A protein and the small-molecule ligand that binds it are described below.
Small molecule (SMILES): CC(=O)N[C@H]1[C@H](O[C@H]2[C@H](O)[C@@H](NC(C)=O)CO[C@@H]2CO)O[C@H](CO)[C@@H](O)[C@@H]1O

Binding-site contacts:
Ligand atom O5 contacts residue GLN1049 of chain 1.A at 4.4 Å.
Ligand atom O5 contacts residue GLN904 of chain 1.A at 4.2 Å.
Ligand atom O7 contacts residue LEU900 of chain 1.A at 3.3 Å.
Ligand atom C3 contacts residue ASN695 of chain 1.A at 3.8 Å.
Ligand atom C5 contacts residue ASN695 of chain 1.A at 3.7 Å.
Ligand atom C3 contacts residue LEU900 of chain 1.A at 4.3 Å (hydrophobic).
Ligand atom O7 contacts residue ASN903 of chain 1.A at 4.3 Å.
Ligand atom C8 contacts residue GLN904 of chain 1.A at 4.3 Å.
Ligand atom O6 contacts residue THR697 of chain 1.A at 3.9 Å.
Ligand atom C5 contacts residue LEU900 of chain 1.A at 4.0 Å (hydrophobic).
Ligand atom C5 contacts residue GLN904 of chain 1.A at 3.6 Å.
Ligand atom C6 contacts residue GLN904 of chain 1.A at 3.7 Å.
Ligand atom C4 contacts residue LEU900 of chain 1.A at 4.2 Å (hydrophobic).
Ligand atom C8 contacts residue LEU900 of chain 1.A at 4.4 Å (hydrophobic).
Ligand atom O4 contacts residue LEU900 of chain 1.A at 3.5 Å.
Ligand atom C8 contacts residue ASN903 of chain 1.A at 4.1 Å.
Ligand atom O5 contacts residue ASN695 of chain 1.A at 2.4 Å (h-bond).
Ligand atom C4 contacts residue ASN695 of chain 1.A at 4.2 Å.
Ligand atom C1 contacts residue GLN1049 of chain 1.A at 4.2 Å.
Ligand atom O6 contacts residue GLN904 of chain 1.A at 3.8 Å.
Ligand atom N2 contacts residue ASN695 of chain 1.A at 2.9 Å (h-bond).
Ligand atom O7 contacts residue ASN695 of chain 1.A at 3.5 Å (h-bond).
Ligand atom C7 contacts residue LEU900 of chain 1.A at 3.9 Å (hydrophobic).
Ligand atom C2 contacts residue ASN695 of chain 1.A at 2.5 Å.
Ligand atom C1 contacts residue ASN695 of chain 1.A at 1.4 Å.
Ligand atom C7 contacts residue ASN695 of chain 1.A at 3.5 Å.

Sequence of chain 1.A:
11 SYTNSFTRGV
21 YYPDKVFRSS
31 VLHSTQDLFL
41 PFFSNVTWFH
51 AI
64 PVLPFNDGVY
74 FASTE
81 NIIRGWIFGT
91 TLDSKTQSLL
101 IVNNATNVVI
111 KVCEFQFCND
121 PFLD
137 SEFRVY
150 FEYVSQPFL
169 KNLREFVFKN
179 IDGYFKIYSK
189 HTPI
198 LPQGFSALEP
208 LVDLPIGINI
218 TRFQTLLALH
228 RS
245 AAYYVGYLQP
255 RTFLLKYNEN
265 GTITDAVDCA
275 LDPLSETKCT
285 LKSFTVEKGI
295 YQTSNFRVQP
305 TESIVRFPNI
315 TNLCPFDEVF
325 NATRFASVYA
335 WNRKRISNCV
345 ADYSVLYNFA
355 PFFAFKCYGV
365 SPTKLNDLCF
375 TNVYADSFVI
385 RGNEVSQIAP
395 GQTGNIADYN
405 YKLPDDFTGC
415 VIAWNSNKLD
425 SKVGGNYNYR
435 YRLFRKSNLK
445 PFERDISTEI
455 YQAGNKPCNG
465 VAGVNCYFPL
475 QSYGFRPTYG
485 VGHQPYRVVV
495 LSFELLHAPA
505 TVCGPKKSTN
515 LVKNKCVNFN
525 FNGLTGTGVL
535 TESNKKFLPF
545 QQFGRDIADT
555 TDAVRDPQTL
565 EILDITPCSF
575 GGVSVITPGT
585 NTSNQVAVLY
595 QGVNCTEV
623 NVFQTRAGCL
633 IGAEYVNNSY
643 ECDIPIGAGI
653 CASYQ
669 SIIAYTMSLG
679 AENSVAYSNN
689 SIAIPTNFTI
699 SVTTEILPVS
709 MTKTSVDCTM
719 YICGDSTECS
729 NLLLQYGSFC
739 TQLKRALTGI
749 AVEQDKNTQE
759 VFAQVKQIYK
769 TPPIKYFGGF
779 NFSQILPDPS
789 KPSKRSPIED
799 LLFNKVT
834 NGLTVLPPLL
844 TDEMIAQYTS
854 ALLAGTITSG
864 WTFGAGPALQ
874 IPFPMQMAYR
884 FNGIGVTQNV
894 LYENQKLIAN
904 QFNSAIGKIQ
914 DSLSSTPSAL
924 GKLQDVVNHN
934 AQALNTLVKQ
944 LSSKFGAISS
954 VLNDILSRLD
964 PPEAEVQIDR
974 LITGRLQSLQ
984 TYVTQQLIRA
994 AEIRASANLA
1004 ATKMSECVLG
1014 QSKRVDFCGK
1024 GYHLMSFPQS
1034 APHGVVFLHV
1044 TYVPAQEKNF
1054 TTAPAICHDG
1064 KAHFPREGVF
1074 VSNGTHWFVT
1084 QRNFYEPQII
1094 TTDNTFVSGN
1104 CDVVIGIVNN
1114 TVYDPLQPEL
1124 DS